Sequence of chain 1.D:
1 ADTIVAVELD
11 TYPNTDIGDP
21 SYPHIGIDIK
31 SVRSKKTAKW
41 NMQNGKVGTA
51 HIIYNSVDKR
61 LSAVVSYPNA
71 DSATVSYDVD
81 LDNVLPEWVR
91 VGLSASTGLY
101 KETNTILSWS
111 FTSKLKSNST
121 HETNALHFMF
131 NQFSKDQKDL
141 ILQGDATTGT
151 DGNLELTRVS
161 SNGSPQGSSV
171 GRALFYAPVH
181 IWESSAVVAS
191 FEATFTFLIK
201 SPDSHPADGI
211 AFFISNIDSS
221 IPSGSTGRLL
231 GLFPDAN

The small molecule below binds the protein below.
Small molecule (SMILES): CO[C@H]1O[C@H](CO)[C@@H](O)[C@H](O)[C@@H]1O[C@H]1O[C@H](CO)[C@@H](O)[C@H](O)[C@@H]1O

Binding-site contacts:
Ligand atom O6 contacts residue ALA207 of chain 1.D at 3.5 Å.
Ligand atom O3 contacts residue THR226 of chain 1.D at 3.3 Å (h-bond).
Ligand atom C2 contacts residue GLY227 of chain 1.D at 4.0 Å.
Ligand atom C5 contacts residue TYR12 of chain 1.D at 3.7 Å (hydrophobic).
Ligand atom C2 contacts residue THR226 of chain 1.D at 3.6 Å.
Ligand atom O4 contacts residue GLY227 of chain 1.D at 4.0 Å.
Ligand atom O2 contacts residue LEU99 of chain 1.D at 3.8 Å.
Ligand atom C3 contacts residue GLY98 of chain 1.D at 3.7 Å.
Ligand atom O4 contacts residue TYR12 of chain 1.D at 3.6 Å.
Ligand atom C4 contacts residue GLY227 of chain 1.D at 4.0 Å.
Ligand atom O4 contacts residue ARG228 of chain 1.D at 3.3 Å (salt-bridge).
Ligand atom O6 contacts residue GLY98 of chain 1.D at 3.2 Å.
Ligand atom C6 contacts residue TYR100 of chain 1.D at 3.9 Å (hydrophobic).
Ligand atom C3 contacts residue THR226 of chain 1.D at 4.0 Å.
Ligand atom O4 contacts residue SER168 of chain 1.D at 3.3 Å (h-bond).
Ligand atom O3 contacts residue ARG228 of chain 1.D at 3.2 Å (salt-bridge).
Ligand atom C3 contacts residue ASN14 of chain 1.D at 4.0 Å.
Ligand atom C7 contacts residue LEU99 of chain 1.D at 3.8 Å (hydrophobic).
Ligand atom C1 contacts residue LEU99 of chain 1.D at 3.6 Å (hydrophobic).
Ligand atom O3 contacts residue GLY98 of chain 1.D at 4.0 Å.
Ligand atom C6 contacts residue ASP208 of chain 1.D at 3.5 Å.
Ligand atom C6 contacts residue ALA207 of chain 1.D at 3.7 Å (hydrophobic).
Ligand atom C7 contacts residue TYR12 of chain 1.D at 3.8 Å (hydrophobic).
Ligand atom C4 contacts residue ASN14 of chain 1.D at 3.9 Å.
Ligand atom C6 contacts residue TYR12 of chain 1.D at 3.6 Å (hydrophobic).
Ligand atom O3 contacts residue GLY227 of chain 1.D at 3.8 Å.
Ligand atom O2 contacts residue GLY98 of chain 1.D at 3.8 Å.
Ligand atom O5 contacts residue LEU99 of chain 1.D at 3.0 Å (h-bond).
Ligand atom O6 contacts residue TYR100 of chain 1.D at 3.0 Å (h-bond).
Ligand atom O4 contacts residue ASP208 of chain 1.D at 2.7 Å (salt-bridge).
Ligand atom C4 contacts residue ARG228 of chain 1.D at 3.8 Å.
Ligand atom O3 contacts residue SER168 of chain 1.D at 2.8 Å (h-bond).
Ligand atom O6 contacts residue LEU99 of chain 1.D at 3.0 Å (h-bond).
Ligand atom C4 contacts residue ASP208 of chain 1.D at 3.5 Å.
Ligand atom C3 contacts residue SER168 of chain 1.D at 3.7 Å.
Ligand atom O4 contacts residue ASN14 of chain 1.D at 2.9 Å (h-bond).
Ligand atom C6 contacts residue LEU99 of chain 1.D at 4.0 Å (hydrophobic).
Ligand atom O2 contacts residue THR226 of chain 1.D at 2.8 Å (h-bond).
Ligand atom C2 contacts residue GLY98 of chain 1.D at 3.9 Å.
Ligand atom O6 contacts residue ASP208 of chain 1.D at 3.0 Å (salt-bridge).